Binding-site contacts:
Ligand atom C3 contacts residue ASN820 of chain 1.C at 3.8 Å.
Ligand atom O5 contacts residue GLN823 of chain 1.C at 4.3 Å.
Ligand atom O7 contacts residue ASN820 of chain 1.C at 4.4 Å.
Ligand atom C1 contacts residue ASN820 of chain 1.C at 1.4 Å.
Ligand atom C1 contacts residue SER822 of chain 1.C at 4.1 Å.
Ligand atom C5 contacts residue GLN823 of chain 1.C at 3.8 Å.
Ligand atom N2 contacts residue ASN820 of chain 1.C at 2.9 Å (h-bond).
Ligand atom C7 contacts residue ASN820 of chain 1.C at 3.9 Å.
Ligand atom C2 contacts residue ASN820 of chain 1.C at 2.5 Å.
Ligand atom C5 contacts residue ASN820 of chain 1.C at 3.7 Å.
Ligand atom C4 contacts residue ASN820 of chain 1.C at 4.2 Å.
Ligand atom O5 contacts residue ASN820 of chain 1.C at 2.4 Å (h-bond).
Ligand atom N2 contacts residue SER822 of chain 1.C at 4.2 Å.
Ligand atom C6 contacts residue GLN823 of chain 1.C at 3.5 Å.

Sequence of chain 1.C:
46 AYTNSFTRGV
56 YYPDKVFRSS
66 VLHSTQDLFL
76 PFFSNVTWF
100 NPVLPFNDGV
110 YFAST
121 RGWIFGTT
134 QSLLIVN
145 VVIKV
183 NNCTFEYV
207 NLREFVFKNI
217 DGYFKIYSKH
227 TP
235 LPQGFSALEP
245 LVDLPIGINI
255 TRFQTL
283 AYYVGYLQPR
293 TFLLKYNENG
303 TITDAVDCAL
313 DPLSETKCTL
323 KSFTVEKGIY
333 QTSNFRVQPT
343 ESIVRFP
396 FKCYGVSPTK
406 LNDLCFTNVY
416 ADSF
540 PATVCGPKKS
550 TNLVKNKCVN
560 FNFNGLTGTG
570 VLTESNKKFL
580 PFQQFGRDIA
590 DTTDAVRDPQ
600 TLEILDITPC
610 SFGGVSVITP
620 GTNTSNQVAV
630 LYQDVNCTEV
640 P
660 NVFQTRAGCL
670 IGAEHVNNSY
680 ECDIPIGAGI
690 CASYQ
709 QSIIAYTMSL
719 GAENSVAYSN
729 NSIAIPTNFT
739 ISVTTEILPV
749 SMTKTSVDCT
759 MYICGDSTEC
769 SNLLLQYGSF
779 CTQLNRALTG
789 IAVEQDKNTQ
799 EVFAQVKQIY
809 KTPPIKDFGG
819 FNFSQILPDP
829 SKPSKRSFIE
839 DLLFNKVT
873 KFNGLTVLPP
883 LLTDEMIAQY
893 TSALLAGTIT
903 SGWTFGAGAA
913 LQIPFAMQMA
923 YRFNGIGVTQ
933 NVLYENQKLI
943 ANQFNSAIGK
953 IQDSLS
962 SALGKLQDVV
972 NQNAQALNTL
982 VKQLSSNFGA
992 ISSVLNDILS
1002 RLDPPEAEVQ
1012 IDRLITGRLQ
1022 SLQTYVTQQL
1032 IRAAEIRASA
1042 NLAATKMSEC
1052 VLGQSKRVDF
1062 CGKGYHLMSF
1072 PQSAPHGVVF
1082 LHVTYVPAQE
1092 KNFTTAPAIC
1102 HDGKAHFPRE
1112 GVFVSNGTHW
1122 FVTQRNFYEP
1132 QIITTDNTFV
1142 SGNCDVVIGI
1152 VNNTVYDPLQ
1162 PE

A protein and the small-molecule ligand that binds it are described below.
Small molecule (SMILES): CC(=O)N[C@H]1[C@H](O[C@H]2[C@H](O)[C@@H](NC(C)=O)CO[C@@H]2CO)O[C@H](CO)[C@@H](O)[C@@H]1O